Binding-site contacts:
Ligand atom O2 contacts residue LYS19 of chain 1.B at 4.2 Å.
Ligand atom O1 contacts residue LYS19 of chain 1.B at 4.0 Å.
Ligand atom C1 contacts residue MYA1 of chain 1.M at 3.5 Å.
Ligand atom C3 contacts residue LYS19 of chain 1.B at 4.1 Å.
Ligand atom C1 contacts residue LYS19 of chain 1.B at 3.9 Å.
Ligand atom O1 contacts residue MYA1 of chain 1.M at 2.8 Å (h-bond).
Ligand atom C2 contacts residue LYS19 of chain 1.B at 4.2 Å.

A small-molecule ligand and the protein it binds are described below.
Small molecule (SMILES): COCCO

Sequence of chain 1.B:
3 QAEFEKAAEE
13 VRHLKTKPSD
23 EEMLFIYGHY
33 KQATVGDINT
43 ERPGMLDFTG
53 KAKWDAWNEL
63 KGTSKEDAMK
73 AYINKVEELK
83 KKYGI